Sequence of chain 1.A:
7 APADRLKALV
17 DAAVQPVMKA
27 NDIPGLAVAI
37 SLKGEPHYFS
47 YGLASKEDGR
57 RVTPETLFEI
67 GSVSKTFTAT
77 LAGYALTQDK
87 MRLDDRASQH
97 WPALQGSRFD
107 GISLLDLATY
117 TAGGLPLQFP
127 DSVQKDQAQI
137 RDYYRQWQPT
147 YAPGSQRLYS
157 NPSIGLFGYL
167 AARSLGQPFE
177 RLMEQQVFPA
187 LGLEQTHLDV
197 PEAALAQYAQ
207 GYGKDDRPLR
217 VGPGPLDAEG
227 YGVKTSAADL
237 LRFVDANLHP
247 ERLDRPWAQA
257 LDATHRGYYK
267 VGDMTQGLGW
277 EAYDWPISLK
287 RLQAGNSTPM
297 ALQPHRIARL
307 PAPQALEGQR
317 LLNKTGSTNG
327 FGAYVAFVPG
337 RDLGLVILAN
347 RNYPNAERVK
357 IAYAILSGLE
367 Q

Binding-site contacts:
Ligand atom N14 contacts residue SER323 of chain 1.A at 3.6 Å.
Ligand atom C12 contacts residue TYR155 of chain 1.A at 3.3 Å (hydrophobic).
Ligand atom O18 contacts residue GLY67 of chain 1.A at 3.7 Å.
Ligand atom O19 contacts residue ASN157 of chain 1.A at 2.9 Å (h-bond).
Ligand atom O17 contacts residue TYR155 of chain 1.A at 3.9 Å.
Ligand atom O18 contacts residue SER323 of chain 1.A at 2.7 Å (h-bond).
Ligand atom N15 contacts residue SER68 of chain 1.A at 3.2 Å (h-bond).
Ligand atom O17 contacts residue SER68 of chain 1.A at 3.9 Å.
Ligand atom C9 contacts residue GLN124 of chain 1.A at 3.7 Å.
Ligand atom C10 contacts residue SER68 of chain 1.A at 3.6 Å.
Ligand atom C12 contacts residue SER68 of chain 1.A at 3.7 Å.
Ligand atom O20 contacts residue ASN351 of chain 1.A at 3.1 Å (h-bond).
Ligand atom C7 contacts residue TYR155 of chain 1.A at 3.6 Å (hydrophobic).
Ligand atom C12 contacts residue LEU123 of chain 1.A at 3.9 Å (hydrophobic).
Ligand atom O17 contacts residue LYS320 of chain 1.A at 3.3 Å (salt-bridge).
Ligand atom O20 contacts residue ALA297 of chain 1.A at 3.8 Å.
Ligand atom N15 contacts residue TYR155 of chain 1.A at 3.3 Å.
Ligand atom S23 contacts residue ASN351 of chain 1.A at 4.0 Å.
Ligand atom S23 contacts residue THR321 of chain 1.A at 3.6 Å (h-bond).
Ligand atom O20 contacts residue THR321 of chain 1.A at 3.4 Å (h-bond).
Ligand atom O19 contacts residue GLN124 of chain 1.A at 3.0 Å (h-bond).
Ligand atom C8 contacts residue SER323 of chain 1.A at 3.9 Å.
Ligand atom C6 contacts residue TYR227 of chain 1.A at 3.6 Å (hydrophobic).
Ligand atom O19 contacts residue TYR227 of chain 1.A at 4.0 Å.
Ligand atom O17 contacts residue THR321 of chain 1.A at 2.8 Å (h-bond).
Ligand atom O22 contacts residue ALA297 of chain 1.A at 3.8 Å.
Ligand atom C5 contacts residue ASN325 of chain 1.A at 3.5 Å.
Ligand atom C11 contacts residue SER323 of chain 1.A at 3.8 Å.
Ligand atom O18 contacts residue GLY322 of chain 1.A at 3.3 Å.
Ligand atom N16 contacts residue SER68 of chain 1.A at 2.3 Å (h-bond).
Ligand atom C2 contacts residue ASN325 of chain 1.A at 3.5 Å.
Ligand atom C10 contacts residue SER323 of chain 1.A at 3.4 Å.
Ligand atom O18 contacts residue SER68 of chain 1.A at 2.3 Å (h-bond).
Ligand atom C7 contacts residue ASN157 of chain 1.A at 3.6 Å.
Ligand atom C8 contacts residue SER68 of chain 1.A at 1.4 Å.
Ligand atom C7 contacts residue SER68 of chain 1.A at 2.8 Å.
Ligand atom C3 contacts residue TYR227 of chain 1.A at 3.8 Å (hydrophobic).
Ligand atom N14 contacts residue GLN124 of chain 1.A at 3.9 Å.
Ligand atom C11 contacts residue GLN124 of chain 1.A at 3.5 Å.
Ligand atom O22 contacts residue TYR155 of chain 1.A at 3.7 Å.

This protein binds this small molecule.
Small molecule (SMILES): O=CN1C[C@H](NOS(=O)(=O)O)CC[C@H]1C(=O)NC1CCNCC1